A protein and the small-molecule ligand that binds it are described below.
Small molecule (SMILES): CC(=O)N[C@H]1[C@H](O[C@H]2[C@H](O)[C@@H](NC(C)=O)CO[C@@H]2CO[C@@H]2O[C@@H](C)[C@@H](O)[C@@H](O)[C@@H]2O)O[C@H](CO)[C@@H](O)[C@@H]1O

Binding-site contacts:
Ligand atom O4 contacts residue ALA703 of chain 1.B at 4.2 Å.
Ligand atom C7 contacts residue GLU1069 of chain 1.B at 4.5 Å.
Ligand atom C1 contacts residue GLN892 of chain 1.C at 4.5 Å.
Ligand atom O2 contacts residue ASN1071 of chain 1.B at 3.2 Å (h-bond).
Ligand atom O5 contacts residue ASN1071 of chain 1.B at 2.4 Å (h-bond).
Ligand atom C8 contacts residue GLU1069 of chain 1.B at 3.4 Å.
Ligand atom C2 contacts residue ASN1071 of chain 1.B at 2.3 Å.
Ligand atom C3 contacts residue ALA703 of chain 1.B at 4.4 Å (hydrophobic).
Ligand atom C4 contacts residue ASN1071 of chain 1.B at 4.1 Å.
Ligand atom O7 contacts residue ASN1071 of chain 1.B at 3.9 Å.
Ligand atom C5 contacts residue ASN1071 of chain 1.B at 3.6 Å.
Ligand atom C5 contacts residue ALA703 of chain 1.B at 4.0 Å (hydrophobic).
Ligand atom C7 contacts residue ALA703 of chain 1.B at 4.3 Å (hydrophobic).
Ligand atom O7 contacts residue ALA703 of chain 1.B at 3.8 Å.
Ligand atom C2 contacts residue ASN1071 of chain 1.B at 4.0 Å.
Ligand atom C3 contacts residue ASN1071 of chain 1.B at 3.6 Å.
Ligand atom C1 contacts residue ASN1071 of chain 1.B at 1.4 Å.
Ligand atom N2 contacts residue ASN1071 of chain 1.B at 2.7 Å (h-bond).
Ligand atom O7 contacts residue SER701 of chain 1.B at 4.4 Å.
Ligand atom C4 contacts residue ALA703 of chain 1.B at 4.5 Å (hydrophobic).
Ligand atom C8 contacts residue ASN1071 of chain 1.B at 3.9 Å.
Ligand atom C7 contacts residue ASN1071 of chain 1.B at 3.5 Å.

Sequence of chain 1.C:
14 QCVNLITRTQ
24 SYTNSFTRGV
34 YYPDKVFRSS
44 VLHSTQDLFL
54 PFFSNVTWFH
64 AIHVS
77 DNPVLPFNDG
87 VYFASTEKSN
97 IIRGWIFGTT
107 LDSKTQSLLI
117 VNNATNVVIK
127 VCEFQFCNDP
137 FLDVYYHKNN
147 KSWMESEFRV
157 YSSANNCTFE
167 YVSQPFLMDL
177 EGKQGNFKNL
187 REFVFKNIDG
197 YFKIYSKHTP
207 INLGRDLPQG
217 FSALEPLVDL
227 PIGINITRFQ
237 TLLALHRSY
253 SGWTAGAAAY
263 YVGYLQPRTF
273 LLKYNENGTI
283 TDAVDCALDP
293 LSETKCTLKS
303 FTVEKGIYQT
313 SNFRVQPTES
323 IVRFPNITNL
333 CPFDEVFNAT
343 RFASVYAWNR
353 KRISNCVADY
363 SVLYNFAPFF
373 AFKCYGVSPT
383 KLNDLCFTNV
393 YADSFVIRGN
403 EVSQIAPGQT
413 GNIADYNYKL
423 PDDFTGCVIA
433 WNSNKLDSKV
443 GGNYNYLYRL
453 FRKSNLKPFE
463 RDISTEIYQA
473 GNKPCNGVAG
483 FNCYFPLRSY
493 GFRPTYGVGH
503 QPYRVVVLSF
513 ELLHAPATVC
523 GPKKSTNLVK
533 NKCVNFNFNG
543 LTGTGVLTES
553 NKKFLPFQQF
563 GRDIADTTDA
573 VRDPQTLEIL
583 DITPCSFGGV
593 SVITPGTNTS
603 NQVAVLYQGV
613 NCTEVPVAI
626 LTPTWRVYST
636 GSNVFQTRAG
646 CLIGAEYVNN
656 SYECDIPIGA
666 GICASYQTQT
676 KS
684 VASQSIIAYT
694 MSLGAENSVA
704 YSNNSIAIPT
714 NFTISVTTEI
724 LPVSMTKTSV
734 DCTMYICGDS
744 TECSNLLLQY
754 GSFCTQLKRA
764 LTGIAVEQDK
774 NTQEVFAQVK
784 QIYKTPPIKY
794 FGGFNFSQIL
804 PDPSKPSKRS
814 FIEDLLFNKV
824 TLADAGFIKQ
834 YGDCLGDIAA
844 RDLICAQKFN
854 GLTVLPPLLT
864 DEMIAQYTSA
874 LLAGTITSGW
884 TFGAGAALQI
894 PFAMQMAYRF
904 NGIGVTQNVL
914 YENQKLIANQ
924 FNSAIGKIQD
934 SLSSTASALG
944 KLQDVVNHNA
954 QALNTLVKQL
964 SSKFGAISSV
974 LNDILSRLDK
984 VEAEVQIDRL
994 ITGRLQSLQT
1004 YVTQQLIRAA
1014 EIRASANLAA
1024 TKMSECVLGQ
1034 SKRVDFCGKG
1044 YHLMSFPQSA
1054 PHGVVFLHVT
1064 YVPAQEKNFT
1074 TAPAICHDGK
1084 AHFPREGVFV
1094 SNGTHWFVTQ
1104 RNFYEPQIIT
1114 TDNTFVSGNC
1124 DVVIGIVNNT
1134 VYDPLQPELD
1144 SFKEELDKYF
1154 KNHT

Sequence of chain 1.B:
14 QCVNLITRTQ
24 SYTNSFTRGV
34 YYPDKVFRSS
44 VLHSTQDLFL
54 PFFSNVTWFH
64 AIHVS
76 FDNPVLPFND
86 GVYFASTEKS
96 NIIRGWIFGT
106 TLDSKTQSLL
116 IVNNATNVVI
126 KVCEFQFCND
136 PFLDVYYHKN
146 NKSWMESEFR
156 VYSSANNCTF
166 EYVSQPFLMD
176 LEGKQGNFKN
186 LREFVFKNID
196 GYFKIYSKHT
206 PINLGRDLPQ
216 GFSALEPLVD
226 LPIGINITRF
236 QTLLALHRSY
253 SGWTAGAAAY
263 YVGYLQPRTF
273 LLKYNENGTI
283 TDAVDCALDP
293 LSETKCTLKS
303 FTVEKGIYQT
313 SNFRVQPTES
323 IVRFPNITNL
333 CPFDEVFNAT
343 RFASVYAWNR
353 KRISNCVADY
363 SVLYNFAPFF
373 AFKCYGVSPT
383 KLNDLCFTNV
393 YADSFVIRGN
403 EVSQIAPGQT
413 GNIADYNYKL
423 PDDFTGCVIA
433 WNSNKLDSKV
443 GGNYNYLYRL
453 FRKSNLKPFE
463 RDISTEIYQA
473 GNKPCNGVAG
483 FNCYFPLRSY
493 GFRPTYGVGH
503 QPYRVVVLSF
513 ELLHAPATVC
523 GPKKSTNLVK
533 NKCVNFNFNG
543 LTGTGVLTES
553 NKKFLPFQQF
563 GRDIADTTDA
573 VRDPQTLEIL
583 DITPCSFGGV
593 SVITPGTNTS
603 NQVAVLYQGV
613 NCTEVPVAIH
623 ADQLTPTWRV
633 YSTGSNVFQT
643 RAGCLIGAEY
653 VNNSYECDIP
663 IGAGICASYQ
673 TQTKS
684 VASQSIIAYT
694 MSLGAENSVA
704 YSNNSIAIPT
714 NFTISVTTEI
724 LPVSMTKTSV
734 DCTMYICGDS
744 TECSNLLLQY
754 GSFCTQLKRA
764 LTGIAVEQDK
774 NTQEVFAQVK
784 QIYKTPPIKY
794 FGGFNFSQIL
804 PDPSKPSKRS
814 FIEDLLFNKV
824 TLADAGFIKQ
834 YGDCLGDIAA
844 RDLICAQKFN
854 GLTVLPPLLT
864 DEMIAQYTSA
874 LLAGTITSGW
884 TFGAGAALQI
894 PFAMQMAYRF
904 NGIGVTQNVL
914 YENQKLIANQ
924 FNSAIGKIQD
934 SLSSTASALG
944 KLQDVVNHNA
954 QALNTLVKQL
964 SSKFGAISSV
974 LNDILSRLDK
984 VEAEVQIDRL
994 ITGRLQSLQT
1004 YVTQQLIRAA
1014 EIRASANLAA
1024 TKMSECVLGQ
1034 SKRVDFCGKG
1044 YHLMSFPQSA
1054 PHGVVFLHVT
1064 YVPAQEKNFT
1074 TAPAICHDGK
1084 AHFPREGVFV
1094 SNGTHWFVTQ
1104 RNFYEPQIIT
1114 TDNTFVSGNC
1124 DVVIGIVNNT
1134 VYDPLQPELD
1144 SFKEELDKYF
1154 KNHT